This protein binds this small molecule.
Small molecule (SMILES): [O][Cu]12([O])<-n3ccccc3CCN->1(CCNC(=O)CCCC[C@@H]1SC[C@@H]3NC(=O)N[C@@H]31)CCc1ccccn->21

Sequence of chain 2.A:
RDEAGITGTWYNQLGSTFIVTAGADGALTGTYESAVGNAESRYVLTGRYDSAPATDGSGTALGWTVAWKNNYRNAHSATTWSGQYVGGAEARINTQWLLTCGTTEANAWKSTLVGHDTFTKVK

Sequence of chain 4.A:
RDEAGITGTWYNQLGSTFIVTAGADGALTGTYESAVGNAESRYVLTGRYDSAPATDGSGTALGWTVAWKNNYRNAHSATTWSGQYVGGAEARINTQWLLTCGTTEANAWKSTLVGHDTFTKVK

Binding-site contacts:
Ligand atom O1 contacts residue ASN23 of chain 4.A at 2.9 Å (h-bond).
Ligand atom C3 contacts residue TRP108 of chain 4.A at 3.4 Å (hydrophobic).
Ligand atom C9 contacts residue TRP79 of chain 4.A at 3.5 Å (hydrophobic).
Ligand atom C23 contacts residue CYS112 of chain 4.A at 3.6 Å (hydrophobic).
Ligand atom C25 contacts residue GLY113 of chain 4.A at 3.4 Å.
Ligand atom S1 contacts residue TRP92 of chain 4.A at 3.7 Å.
Ligand atom S1 contacts residue THR90 of chain 4.A at 3.4 Å (h-bond).
Ligand atom C6 contacts residue SER45 of chain 4.A at 3.6 Å.
Ligand atom C9 contacts residue ASN49 of chain 4.A at 3.5 Å.
Ligand atom C16 contacts residue CYS112 of chain 4.A at 3.6 Å (hydrophobic).
Ligand atom N3 contacts residue SER88 of chain 4.A at 2.9 Å (h-bond).
Ligand atom C1 contacts residue TYR43 of chain 4.A at 3.5 Å (hydrophobic).
Ligand atom N2 contacts residue VAL47 of chain 4.A at 3.5 Å.
Ligand atom C1 contacts residue LEU25 of chain 4.A at 3.7 Å (hydrophobic).
Ligand atom C6 contacts residue VAL47 of chain 4.A at 3.7 Å (hydrophobic).
Ligand atom C4 contacts residue TRP120 of chain 2.A at 3.6 Å (hydrophobic).
Ligand atom C5 contacts residue TRP120 of chain 2.A at 3.6 Å (hydrophobic).
Ligand atom O1 contacts residue SER27 of chain 4.A at 2.6 Å (h-bond).
Ligand atom C26 contacts residue GLY113 of chain 4.A at 3.6 Å.
Ligand atom O2 contacts residue ASN49 of chain 4.A at 2.8 Å (h-bond).
Ligand atom C20 contacts residue ALA86 of chain 4.A at 3.6 Å (hydrophobic).
Ligand atom C4 contacts residue VAL47 of chain 4.A at 3.7 Å (hydrophobic).
Ligand atom C12 contacts residue ALA86 of chain 4.A at 3.8 Å (hydrophobic).
Ligand atom N6 contacts residue CYS112 of chain 4.A at 3.2 Å.
Ligand atom C1 contacts residue ASP128 of chain 4.A at 3.7 Å.
Ligand atom N1 contacts residue LEU25 of chain 4.A at 3.7 Å.
Ligand atom O2 contacts residue GLY48 of chain 4.A at 3.6 Å.
Ligand atom C11 contacts residue SER88 of chain 4.A at 3.6 Å.
Ligand atom S1 contacts residue TRP79 of chain 4.A at 3.6 Å.
Ligand atom C21 contacts residue ALA86 of chain 4.A at 3.0 Å (hydrophobic).
Ligand atom C17 contacts residue LEU124 of chain 4.A at 3.7 Å (hydrophobic).
Ligand atom C2 contacts residue TRP108 of chain 4.A at 3.6 Å (hydrophobic).
Ligand atom C7 contacts residue TRP79 of chain 4.A at 3.8 Å (hydrophobic).
Ligand atom C1 contacts residue SER27 of chain 4.A at 3.7 Å.
Ligand atom C1 contacts residue ASN23 of chain 4.A at 3.7 Å.
Ligand atom N5 contacts residue CYS112 of chain 4.A at 3.5 Å (h-bond).
Ligand atom O1 contacts residue TYR43 of chain 4.A at 2.7 Å (h-bond).
Ligand atom N2 contacts residue SER45 of chain 4.A at 3.1 Å (h-bond).
Ligand atom CU1 contacts residue CYS112 of chain 4.A at 2.2 Å.
Ligand atom N1 contacts residue ASP128 of chain 4.A at 2.9 Å (salt-bridge).